Sequence of chain 1.E:
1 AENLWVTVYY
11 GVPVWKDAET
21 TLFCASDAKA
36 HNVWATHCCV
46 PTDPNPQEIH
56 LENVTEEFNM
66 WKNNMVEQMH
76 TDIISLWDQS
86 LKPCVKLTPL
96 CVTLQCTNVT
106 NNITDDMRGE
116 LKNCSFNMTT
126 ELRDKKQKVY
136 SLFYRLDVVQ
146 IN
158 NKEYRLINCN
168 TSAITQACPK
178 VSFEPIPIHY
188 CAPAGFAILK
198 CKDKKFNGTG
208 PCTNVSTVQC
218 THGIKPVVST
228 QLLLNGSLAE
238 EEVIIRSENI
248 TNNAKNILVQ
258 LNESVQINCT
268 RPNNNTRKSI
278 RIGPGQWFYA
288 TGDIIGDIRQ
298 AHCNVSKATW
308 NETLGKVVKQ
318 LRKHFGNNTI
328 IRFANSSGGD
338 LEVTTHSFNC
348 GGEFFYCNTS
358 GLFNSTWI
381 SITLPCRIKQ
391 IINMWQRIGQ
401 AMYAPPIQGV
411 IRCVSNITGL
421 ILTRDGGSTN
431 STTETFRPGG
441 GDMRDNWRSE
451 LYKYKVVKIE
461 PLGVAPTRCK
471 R

Binding-site contacts:
Ligand atom C8 contacts residue ASN324 of chain 1.E at 3.8 Å.
Ligand atom C2 contacts residue ASN324 of chain 1.E at 2.5 Å.
Ligand atom C7 contacts residue ASN324 of chain 1.E at 3.4 Å.
Ligand atom C4 contacts residue ASN324 of chain 1.E at 4.2 Å.
Ligand atom N2 contacts residue ASN324 of chain 1.E at 2.9 Å (h-bond).
Ligand atom C5 contacts residue ASN324 of chain 1.E at 3.7 Å.
Ligand atom O7 contacts residue ASN324 of chain 1.E at 3.6 Å.
Ligand atom O5 contacts residue ASN324 of chain 1.E at 2.4 Å (h-bond).
Ligand atom C1 contacts residue ASN324 of chain 1.E at 1.5 Å.
Ligand atom C3 contacts residue ASN324 of chain 1.E at 3.8 Å.

A protein and the small-molecule ligand that binds it are described below.
Small molecule (SMILES): CC(=O)N[C@@H]1[C@@H](O)[C@H](O)[C@@H](CO)O[C@H]1O